Binding-site contacts:
Ligand atom C2 contacts residue ASN27 of chain 1.A at 2.2 Å.
Ligand atom C5 contacts residue ASN27 of chain 1.A at 3.6 Å.
Ligand atom O5 contacts residue GLN19 of chain 1.A at 3.9 Å.
Ligand atom O7 contacts residue ASN27 of chain 1.A at 4.2 Å.
Ligand atom C3 contacts residue ASN27 of chain 1.A at 3.6 Å.
Ligand atom N2 contacts residue ASN27 of chain 1.A at 2.8 Å (h-bond).
Ligand atom C4 contacts residue ASN27 of chain 1.A at 4.1 Å.
Ligand atom C1 contacts residue ASN27 of chain 1.A at 1.5 Å.
Ligand atom O3 contacts residue ASN27 of chain 1.A at 4.4 Å.
Ligand atom C7 contacts residue ASN27 of chain 1.A at 3.8 Å.
Ligand atom O5 contacts residue ASN27 of chain 1.A at 2.2 Å (h-bond).

Sequence of chain 1.A:
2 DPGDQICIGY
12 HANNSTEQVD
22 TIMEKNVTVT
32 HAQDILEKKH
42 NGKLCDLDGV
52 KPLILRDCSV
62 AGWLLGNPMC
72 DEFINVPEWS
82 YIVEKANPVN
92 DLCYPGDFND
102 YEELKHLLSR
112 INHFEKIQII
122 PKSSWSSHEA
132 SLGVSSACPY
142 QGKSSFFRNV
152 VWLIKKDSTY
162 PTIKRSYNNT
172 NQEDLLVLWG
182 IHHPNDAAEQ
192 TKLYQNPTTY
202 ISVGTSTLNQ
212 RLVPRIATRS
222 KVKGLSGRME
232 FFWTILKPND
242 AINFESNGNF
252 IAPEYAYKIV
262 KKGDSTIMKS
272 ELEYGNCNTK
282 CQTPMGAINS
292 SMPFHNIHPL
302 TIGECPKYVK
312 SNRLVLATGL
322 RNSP

A small-molecule ligand and the protein it binds are described below.
Small molecule (SMILES): CC(=O)N[C@H]1[C@H](O[C@H]2[C@H](O)[C@@H](NC(C)=O)CO[C@@H]2CO)O[C@H](CO)[C@@H](O)[C@@H]1O